Binding-site contacts:
Ligand atom C4' contacts residue LEU466 of chain 1.D at 4.3 Å (hydrophobic).
Ligand atom OP2 contacts residue LEU466 of chain 1.D at 4.0 Å.
Ligand atom OP1 contacts residue LYS467 of chain 1.D at 4.4 Å.
Ligand atom C5' contacts residue ILE520 of chain 1.D at 3.3 Å (hydrophobic).
Ligand atom OP1 contacts residue THR464 of chain 1.D at 3.2 Å (h-bond).
Ligand atom C3' contacts residue LEU466 of chain 1.D at 4.0 Å (hydrophobic).
Ligand atom P contacts residue THR464 of chain 1.D at 3.3 Å.
Ligand atom C4' contacts residue THR464 of chain 1.D at 4.2 Å.
Ligand atom O3' contacts residue TYR522 of chain 1.D at 3.6 Å.
Ligand atom OP2 contacts residue THR464 of chain 1.D at 2.7 Å (h-bond).
Ligand atom OP1 contacts residue TYR522 of chain 1.D at 2.7 Å (h-bond).
Ligand atom OP2 contacts residue LEU466 of chain 1.D at 4.4 Å.
Ligand atom C4' contacts residue ILE520 of chain 1.D at 3.8 Å (hydrophobic).
Ligand atom C5' contacts residue TYR522 of chain 1.D at 3.7 Å (hydrophobic).
Ligand atom O3' contacts residue THR464 of chain 1.D at 3.2 Å.
Ligand atom P contacts residue TYR522 of chain 1.D at 3.7 Å.
Ligand atom OP2 contacts residue LYS467 of chain 1.D at 4.0 Å.
Ligand atom OP1 contacts residue LEU466 of chain 1.D at 3.8 Å.
Ligand atom C3' contacts residue THR464 of chain 1.D at 3.5 Å.
Ligand atom O4' contacts residue THR515 of chain 1.D at 4.2 Å.
Ligand atom OP1 contacts residue ARG439 of chain 2.C at 4.1 Å.
Ligand atom C5' contacts residue LEU466 of chain 1.D at 3.8 Å (hydrophobic).
Ligand atom C5' contacts residue THR464 of chain 1.D at 4.5 Å.
Ligand atom O5' contacts residue TYR522 of chain 1.D at 4.2 Å.

Sequence of chain 1.D:
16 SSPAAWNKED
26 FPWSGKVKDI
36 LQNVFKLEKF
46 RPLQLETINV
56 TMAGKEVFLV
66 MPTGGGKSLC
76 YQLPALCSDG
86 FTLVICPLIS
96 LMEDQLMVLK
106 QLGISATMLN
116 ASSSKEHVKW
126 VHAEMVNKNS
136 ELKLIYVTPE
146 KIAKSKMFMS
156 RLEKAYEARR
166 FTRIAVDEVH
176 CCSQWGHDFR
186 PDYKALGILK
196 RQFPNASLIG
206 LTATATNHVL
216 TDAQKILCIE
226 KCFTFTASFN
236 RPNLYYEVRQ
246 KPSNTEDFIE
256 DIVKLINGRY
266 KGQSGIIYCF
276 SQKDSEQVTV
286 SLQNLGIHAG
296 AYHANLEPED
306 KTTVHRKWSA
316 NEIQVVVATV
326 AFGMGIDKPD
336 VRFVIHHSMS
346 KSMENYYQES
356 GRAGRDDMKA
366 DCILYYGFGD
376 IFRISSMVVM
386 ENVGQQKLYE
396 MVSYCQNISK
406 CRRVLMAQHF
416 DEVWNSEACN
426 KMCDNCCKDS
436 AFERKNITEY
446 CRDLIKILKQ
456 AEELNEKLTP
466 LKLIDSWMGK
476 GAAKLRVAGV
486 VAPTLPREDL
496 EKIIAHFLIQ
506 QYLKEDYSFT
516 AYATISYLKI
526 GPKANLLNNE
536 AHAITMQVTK

Sequence of chain 2.C:
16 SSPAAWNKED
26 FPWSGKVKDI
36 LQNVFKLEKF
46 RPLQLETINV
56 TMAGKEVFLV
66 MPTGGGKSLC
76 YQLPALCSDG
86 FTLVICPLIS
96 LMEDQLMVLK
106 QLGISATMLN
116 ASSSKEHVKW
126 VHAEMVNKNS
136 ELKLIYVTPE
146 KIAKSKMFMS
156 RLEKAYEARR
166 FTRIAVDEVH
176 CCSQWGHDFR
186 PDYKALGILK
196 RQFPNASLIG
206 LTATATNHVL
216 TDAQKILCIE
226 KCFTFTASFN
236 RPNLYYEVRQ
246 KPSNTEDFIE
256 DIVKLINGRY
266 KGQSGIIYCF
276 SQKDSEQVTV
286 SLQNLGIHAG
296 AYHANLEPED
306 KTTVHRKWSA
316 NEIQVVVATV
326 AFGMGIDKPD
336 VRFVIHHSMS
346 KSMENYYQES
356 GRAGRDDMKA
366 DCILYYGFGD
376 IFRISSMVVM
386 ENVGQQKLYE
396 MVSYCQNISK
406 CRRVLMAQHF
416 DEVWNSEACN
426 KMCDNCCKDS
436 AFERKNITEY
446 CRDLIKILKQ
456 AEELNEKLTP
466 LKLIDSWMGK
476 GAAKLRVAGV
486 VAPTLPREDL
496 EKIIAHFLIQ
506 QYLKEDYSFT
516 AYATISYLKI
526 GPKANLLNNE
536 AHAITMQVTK

A protein and the small-molecule ligand that binds it are described below.
Small molecule (SMILES): Cc1cn([C@H]2C[C@H](O)[C@@H](CO[P](=O)(O)O[C@H]3C[C@H](n4cnc5c(N)ncnc54)O[C@@H]3CO[P](=O)(O)O[C@H]3C[C@H](n4cnc5c(=O)nc(N)[nH]c54)O[C@@H]3CO[P](=O)(O)O[C@H]3C[C@H](n4cnc5c(=O)nc(N)[nH]c54)O[C@@H]3CO)O2)c(=O)[nH]c1=O.Cc1cn([C@H]2C[C@H](OP(=O)(O)O)[C@@H](CO[P](=O)(O)O[C@H]3CCO[C@@H]3CO[P](=O)(O)O[C@H]3C[C@H](n4cc(C)c(=O)[nH]c4=O)O[C@@H]3CO[P](=O)(O)O[C@H]3C[C@H](n4ccc(N)nc4=O)O[C@@H]3COP(=O)=O)O2)c(=O)[nH]c1=O